This protein binds this small molecule.
Small molecule (SMILES): Nc1ncnc2c1ncn2[C@@H]1O[C@H](CO[P](=O)(O)O[P](=O)(O)OC[C@H]2O[C@@H](O)[C@H](O)[C@@H]2O)[C@@H](O)[C@H]1O

Binding-site contacts:
Ligand atom O1B contacts residue GLY298 of chain 1.B at 3.4 Å.
Ligand atom C2D contacts residue THR148 of chain 1.B at 3.5 Å.
Ligand atom O2A contacts residue GLY298 of chain 1.B at 3.3 Å.
Ligand atom N9 contacts residue PHE268 of chain 1.B at 3.5 Å.
Ligand atom O2D contacts residue ARG275 of chain 1.B at 3.1 Å (salt-bridge).
Ligand atom C5D contacts residue THR301 of chain 1.B at 3.7 Å.
Ligand atom O1B contacts residue GLY300 of chain 1.B at 3.4 Å (h-bond).
Ligand atom C4 contacts residue ALA151 of chain 1.B at 3.6 Å (hydrophobic).
Ligand atom O4D contacts residue GLY149 of chain 1.B at 3.0 Å (h-bond).
Ligand atom O4D contacts residue THR301 of chain 1.B at 3.8 Å.
Ligand atom C1D contacts residue THR148 of chain 1.B at 3.8 Å.
Ligand atom O2' contacts residue PHE268 of chain 1.B at 3.8 Å.
Ligand atom O2B contacts residue THR301 of chain 1.B at 3.4 Å.
Ligand atom O1A contacts residue ARG152 of chain 1.B at 3.3 Å (salt-bridge).
Ligand atom C5 contacts residue PHE268 of chain 1.B at 3.5 Å (hydrophobic).
Ligand atom C2D contacts residue ARG275 of chain 1.B at 3.9 Å.
Ligand atom C2 contacts residue THR184 of chain 1.B at 3.7 Å.
Ligand atom O1D contacts residue THR148 of chain 1.B at 2.8 Å (h-bond).
Ligand atom N1 contacts residue THR184 of chain 1.B at 3.0 Å (h-bond).
Ligand atom O1D contacts residue GLY149 of chain 1.B at 2.7 Å (h-bond).
Ligand atom N7 contacts residue PHE268 of chain 1.B at 3.6 Å.
Ligand atom C6 contacts residue ALA151 of chain 1.B at 3.6 Å (hydrophobic).
Ligand atom C6 contacts residue THR184 of chain 1.B at 3.8 Å.
Ligand atom N3 contacts residue PHE268 of chain 1.B at 3.5 Å.
Ligand atom C1' contacts residue PHE268 of chain 1.B at 3.9 Å (hydrophobic).
Ligand atom C5 contacts residue ALA151 of chain 1.B at 3.7 Å (hydrophobic).
Ligand atom O1B contacts residue PRO299 of chain 1.B at 3.4 Å (h-bond).
Ligand atom C4 contacts residue PHE268 of chain 1.B at 3.4 Å (hydrophobic).
Ligand atom N1 contacts residue MET189 of chain 1.B at 3.8 Å.
Ligand atom N1 contacts residue ALA151 of chain 1.B at 3.5 Å.
Ligand atom O1A contacts residue ALA151 of chain 1.B at 2.8 Å (h-bond).
Ligand atom O1A contacts residue GLY150 of chain 1.B at 3.8 Å.
Ligand atom C8 contacts residue PHE268 of chain 1.B at 3.5 Å (hydrophobic).
Ligand atom N3 contacts residue ALA151 of chain 1.B at 3.5 Å.
Ligand atom C1D contacts residue GLY149 of chain 1.B at 3.3 Å.
Ligand atom C2 contacts residue ALA151 of chain 1.B at 3.5 Å (hydrophobic).
Ligand atom O2B contacts residue GLY298 of chain 1.B at 3.2 Å (h-bond).
Ligand atom O3D contacts residue ILE272 of chain 1.B at 3.8 Å.
Ligand atom O2B contacts residue GLY149 of chain 1.B at 3.7 Å.
Ligand atom N6 contacts residue THR184 of chain 1.B at 3.9 Å.

Sequence of chain 1.B:
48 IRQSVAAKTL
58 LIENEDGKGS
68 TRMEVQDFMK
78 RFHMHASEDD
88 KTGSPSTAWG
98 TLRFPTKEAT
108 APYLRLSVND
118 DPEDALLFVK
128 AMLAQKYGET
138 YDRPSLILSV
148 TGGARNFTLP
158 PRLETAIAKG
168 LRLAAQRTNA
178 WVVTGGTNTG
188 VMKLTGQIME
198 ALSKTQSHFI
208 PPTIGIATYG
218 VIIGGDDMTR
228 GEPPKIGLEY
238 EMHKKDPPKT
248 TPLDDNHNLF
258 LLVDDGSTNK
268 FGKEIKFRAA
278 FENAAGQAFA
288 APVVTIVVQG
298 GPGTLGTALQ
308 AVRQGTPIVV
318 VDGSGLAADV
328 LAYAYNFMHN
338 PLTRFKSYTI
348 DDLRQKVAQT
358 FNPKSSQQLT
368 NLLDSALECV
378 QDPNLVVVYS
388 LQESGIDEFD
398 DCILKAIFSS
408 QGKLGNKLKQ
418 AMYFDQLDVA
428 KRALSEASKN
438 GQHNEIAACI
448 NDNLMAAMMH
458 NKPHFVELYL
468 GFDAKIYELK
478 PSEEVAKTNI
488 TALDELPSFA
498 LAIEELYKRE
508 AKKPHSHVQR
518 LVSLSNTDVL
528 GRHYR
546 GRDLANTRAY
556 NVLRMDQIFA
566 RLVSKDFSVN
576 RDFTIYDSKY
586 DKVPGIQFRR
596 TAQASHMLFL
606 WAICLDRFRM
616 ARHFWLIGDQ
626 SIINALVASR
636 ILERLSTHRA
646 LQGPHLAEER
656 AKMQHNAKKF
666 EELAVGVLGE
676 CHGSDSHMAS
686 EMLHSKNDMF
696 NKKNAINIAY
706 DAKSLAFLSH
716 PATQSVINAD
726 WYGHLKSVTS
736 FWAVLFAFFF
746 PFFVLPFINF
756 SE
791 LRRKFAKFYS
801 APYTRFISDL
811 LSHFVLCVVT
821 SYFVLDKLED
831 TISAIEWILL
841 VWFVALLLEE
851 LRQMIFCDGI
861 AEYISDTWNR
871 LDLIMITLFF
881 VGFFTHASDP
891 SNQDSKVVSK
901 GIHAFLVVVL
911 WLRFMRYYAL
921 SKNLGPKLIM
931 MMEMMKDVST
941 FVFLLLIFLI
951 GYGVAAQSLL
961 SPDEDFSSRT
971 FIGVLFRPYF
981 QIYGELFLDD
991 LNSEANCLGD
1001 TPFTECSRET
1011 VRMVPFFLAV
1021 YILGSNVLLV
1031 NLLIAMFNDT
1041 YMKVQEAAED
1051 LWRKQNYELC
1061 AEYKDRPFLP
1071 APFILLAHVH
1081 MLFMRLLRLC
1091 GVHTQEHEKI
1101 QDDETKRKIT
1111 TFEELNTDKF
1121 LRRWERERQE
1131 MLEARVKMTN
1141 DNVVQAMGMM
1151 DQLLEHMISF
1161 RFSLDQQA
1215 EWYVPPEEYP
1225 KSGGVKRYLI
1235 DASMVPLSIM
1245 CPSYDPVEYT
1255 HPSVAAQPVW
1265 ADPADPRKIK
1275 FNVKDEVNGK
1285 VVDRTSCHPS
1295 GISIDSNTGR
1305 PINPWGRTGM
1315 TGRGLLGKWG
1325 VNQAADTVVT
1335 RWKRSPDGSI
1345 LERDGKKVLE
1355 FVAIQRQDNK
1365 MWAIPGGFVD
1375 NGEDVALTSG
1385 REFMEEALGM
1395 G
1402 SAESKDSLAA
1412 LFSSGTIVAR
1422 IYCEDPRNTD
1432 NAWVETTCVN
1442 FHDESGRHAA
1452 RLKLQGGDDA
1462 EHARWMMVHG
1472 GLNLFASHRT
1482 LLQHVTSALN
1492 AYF